This small molecule binds to this protein.
Small molecule (SMILES): CC(=O)N[C@@H]1[C@@H](O)[C@H](O)[C@@H](CO)O[C@H]1O

Sequence of chain 1.F:
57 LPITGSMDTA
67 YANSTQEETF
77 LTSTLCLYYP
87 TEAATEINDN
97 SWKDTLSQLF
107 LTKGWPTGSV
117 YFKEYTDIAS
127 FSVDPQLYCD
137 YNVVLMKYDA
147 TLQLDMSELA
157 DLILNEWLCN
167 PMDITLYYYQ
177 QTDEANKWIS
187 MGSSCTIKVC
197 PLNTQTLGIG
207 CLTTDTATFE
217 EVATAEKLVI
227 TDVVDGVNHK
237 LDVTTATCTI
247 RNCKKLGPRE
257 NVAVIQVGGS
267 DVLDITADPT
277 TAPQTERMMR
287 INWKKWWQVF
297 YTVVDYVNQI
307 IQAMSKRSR

Binding-site contacts:
Ligand atom C1 contacts residue ASN69 of chain 1.F at 1.4 Å.
Ligand atom C5 contacts residue ASN69 of chain 1.F at 3.6 Å.
Ligand atom C4 contacts residue ASN69 of chain 1.F at 4.2 Å.
Ligand atom C8 contacts residue ASN69 of chain 1.F at 3.7 Å.
Ligand atom O5 contacts residue ASN69 of chain 1.F at 2.2 Å (h-bond).
Ligand atom C2 contacts residue ASN69 of chain 1.F at 2.5 Å.
Ligand atom O7 contacts residue ASN69 of chain 1.F at 4.3 Å.
Ligand atom C7 contacts residue ASN69 of chain 1.F at 3.4 Å.
Ligand atom N2 contacts residue ASN69 of chain 1.F at 2.5 Å (h-bond).
Ligand atom C3 contacts residue ASN69 of chain 1.F at 3.9 Å.